The small molecule below binds the protein below.
Small molecule (SMILES): CC(C)(C)OC(=O)Nc1cccc2cc([B-](O)(O)O)sc12

Binding-site contacts:
Ligand atom C02 contacts residue LEU39 of chain 1.A at 3.2 Å (hydrophobic).
Ligand atom O17 contacts residue ZN1 of chain 1.C at 1.8 Å.
Ligand atom O06 contacts residue ASN194 of chain 1.A at 3.9 Å.
Ligand atom O17 contacts residue HIS224 of chain 1.A at 2.9 Å (h-bond).
Ligand atom C21 contacts residue GLN97 of chain 1.A at 3.7 Å.
Ligand atom C21 contacts residue TRP67 of chain 1.A at 4.1 Å (hydrophobic).
Ligand atom C19 contacts residue HIS96 of chain 1.A at 4.1 Å.
Ligand atom O16 contacts residue HIS94 of chain 1.A at 3.2 Å (h-bond).
Ligand atom C20 contacts residue TRP67 of chain 1.A at 3.8 Å (hydrophobic).
Ligand atom O18 contacts residue ASN194 of chain 1.A at 3.6 Å.
Ligand atom O18 contacts residue HIS96 of chain 1.A at 3.5 Å (h-bond).
Ligand atom O16 contacts residue ZN1 of chain 1.D at 2.0 Å.
Ligand atom O16 contacts residue HIS163 of chain 1.A at 3.5 Å (h-bond).
Ligand atom C03 contacts residue TRP67 of chain 1.A at 3.9 Å (hydrophobic).
Ligand atom C12 contacts residue TRP67 of chain 1.A at 3.6 Å (hydrophobic).
Ligand atom O16 contacts residue ZN1 of chain 1.C at 2.9 Å.
Ligand atom C01 contacts residue GLN97 of chain 1.A at 3.6 Å.
Ligand atom O18 contacts residue ZN1 of chain 1.C at 4.1 Å.
Ligand atom N04 contacts residue LEU39 of chain 1.A at 4.1 Å.
Ligand atom C03 contacts residue LEU39 of chain 1.A at 3.9 Å (hydrophobic).
Ligand atom S13 contacts residue TRP67 of chain 1.A at 4.0 Å.
Ligand atom O18 contacts residue ZN1 of chain 1.D at 2.8 Å.
Ligand atom C14 contacts residue ZN1 of chain 1.C at 3.9 Å.
Ligand atom B15 contacts residue ZN1 of chain 1.D at 2.9 Å.
Ligand atom O17 contacts residue HIS163 of chain 1.A at 4.0 Å.
Ligand atom O17 contacts residue ASP98 of chain 1.A at 3.1 Å (salt-bridge).
Ligand atom O17 contacts residue CYS182 of chain 1.A at 3.8 Å.
Ligand atom B15 contacts residue ZN1 of chain 1.C at 2.9 Å.
Ligand atom O17 contacts residue ZN1 of chain 1.D at 4.0 Å.
Ligand atom B15 contacts residue HIS96 of chain 1.A at 4.0 Å.
Ligand atom C01 contacts residue LEU39 of chain 1.A at 4.0 Å (hydrophobic).
Ligand atom B15 contacts residue ASP98 of chain 1.A at 3.6 Å.
Ligand atom C14 contacts residue ASP98 of chain 1.A at 3.9 Å.
Ligand atom C19 contacts residue ASP98 of chain 1.A at 3.9 Å.
Ligand atom B15 contacts residue HIS163 of chain 1.A at 3.7 Å.
Ligand atom O16 contacts residue CYS182 of chain 1.A at 3.7 Å.
Ligand atom O16 contacts residue ASP98 of chain 1.A at 2.5 Å (salt-bridge).
Ligand atom O18 contacts residue HIS163 of chain 1.A at 2.7 Å.
Ligand atom O16 contacts residue HIS96 of chain 1.A at 3.3 Å (h-bond).
Ligand atom C14 contacts residue ZN1 of chain 1.D at 4.2 Å.

Sequence of chain 1.A:
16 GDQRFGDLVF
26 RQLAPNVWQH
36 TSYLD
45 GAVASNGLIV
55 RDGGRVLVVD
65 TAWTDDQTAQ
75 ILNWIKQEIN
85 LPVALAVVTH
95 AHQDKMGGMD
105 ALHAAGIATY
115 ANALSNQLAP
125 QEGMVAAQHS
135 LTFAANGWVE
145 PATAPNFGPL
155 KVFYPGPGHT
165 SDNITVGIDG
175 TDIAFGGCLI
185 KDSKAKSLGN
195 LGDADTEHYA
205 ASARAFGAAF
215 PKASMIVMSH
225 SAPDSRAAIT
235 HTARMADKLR